Binding-site contacts:
Ligand atom C8 contacts residue GLY21 of chain 1.B at 3.9 Å.
Ligand atom C2 contacts residue ASN25 of chain 1.B at 2.5 Å.
Ligand atom C5 contacts residue ASN25 of chain 1.B at 3.6 Å.
Ligand atom C7 contacts residue GLY21 of chain 1.B at 4.2 Å.
Ligand atom N2 contacts residue ASN25 of chain 1.B at 2.4 Å (h-bond).
Ligand atom C4 contacts residue ASN25 of chain 1.B at 4.2 Å.
Ligand atom C8 contacts residue ASN25 of chain 1.B at 3.4 Å.
Ligand atom C8 contacts residue PHE24 of chain 1.B at 4.0 Å (hydrophobic).
Ligand atom O7 contacts residue GLY21 of chain 1.B at 4.2 Å.
Ligand atom O7 contacts residue ASN25 of chain 1.B at 3.8 Å.
Ligand atom C7 contacts residue ASN25 of chain 1.B at 3.0 Å.
Ligand atom O5 contacts residue ASN25 of chain 1.B at 2.3 Å (h-bond).
Ligand atom C3 contacts residue ASN25 of chain 1.B at 3.9 Å.
Ligand atom C1 contacts residue ASN25 of chain 1.B at 1.5 Å.

This small molecule binds to this protein.
Small molecule (SMILES): CC(=O)N[C@@H]1[C@@H](O)[C@H](O)[C@@H](CO)O[C@H]1O

Sequence of chain 1.B:
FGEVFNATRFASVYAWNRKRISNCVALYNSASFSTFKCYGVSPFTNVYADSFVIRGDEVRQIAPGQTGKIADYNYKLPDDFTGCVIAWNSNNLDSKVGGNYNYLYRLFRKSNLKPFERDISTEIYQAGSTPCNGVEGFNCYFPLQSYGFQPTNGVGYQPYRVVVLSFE